Binding-site contacts:
Ligand atom CG contacts residue SER27 of chain 1.N at 3.6 Å.
Ligand atom OE1 contacts residue GLY47 of chain 1.N at 3.3 Å.
Ligand atom N contacts residue GLN22 of chain 1.N at 3.7 Å.
Ligand atom NE2 contacts residue THR48 of chain 1.N at 3.0 Å (h-bond).
Ligand atom CB contacts residue SER20 of chain 1.N at 3.5 Å.
Ligand atom O contacts residue SER20 of chain 1.N at 3.3 Å.
Ligand atom OD1 contacts residue GLN22 of chain 1.N at 3.3 Å (h-bond).
Ligand atom NE2 contacts residue HXD1 of chain 1.WA at 3.5 Å (h-bond).
Ligand atom CG contacts residue ASP124 of chain 1.L at 3.7 Å.
Ligand atom C contacts residue HXD1 of chain 1.WA at 3.1 Å.
Ligand atom CA contacts residue THR1 of chain 1.N at 2.4 Å.
Ligand atom CD2 contacts residue VAL31 of chain 1.N at 3.6 Å (hydrophobic).
Ligand atom N contacts residue GLY47 of chain 1.N at 2.7 Å (h-bond).
Ligand atom OE1 contacts residue THR48 of chain 1.N at 3.4 Å (h-bond).
Ligand atom CA contacts residue GLY47 of chain 1.N at 3.6 Å.
Ligand atom OXT contacts residue THR1 of chain 1.N at 2.3 Å (h-bond).
Ligand atom O contacts residue THR48 of chain 1.N at 3.5 Å.
Ligand atom CB contacts residue THR1 of chain 1.N at 2.9 Å.
Ligand atom ND2 contacts residue SER27 of chain 1.N at 3.7 Å.
Ligand atom C contacts residue GLY47 of chain 1.N at 3.6 Å.
Ligand atom CA contacts residue GLY47 of chain 1.N at 3.4 Å.
Ligand atom N contacts residue THR1 of chain 1.N at 3.7 Å.
Ligand atom O contacts residue ALA49 of chain 1.N at 2.7 Å (h-bond).
Ligand atom CB contacts residue THR21 of chain 1.N at 3.7 Å.
Ligand atom CA contacts residue THR21 of chain 1.N at 3.5 Å.
Ligand atom CA contacts residue HXD1 of chain 1.WA at 2.5 Å.
Ligand atom CA contacts residue THR21 of chain 1.N at 3.8 Å.
Ligand atom O contacts residue HXD1 of chain 1.WA at 3.4 Å.
Ligand atom N contacts residue HXD1 of chain 1.WA at 3.7 Å.
Ligand atom OD1 contacts residue SER27 of chain 1.N at 3.8 Å.
Ligand atom CG contacts residue ALA49 of chain 1.N at 3.7 Å (hydrophobic).
Ligand atom CB contacts residue ASP124 of chain 1.L at 3.7 Å.
Ligand atom C contacts residue THR21 of chain 1.N at 3.7 Å.
Ligand atom C contacts residue THR1 of chain 1.N at 1.4 Å.
Ligand atom CB contacts residue GLY47 of chain 1.N at 3.6 Å.
Ligand atom O contacts residue THR21 of chain 1.N at 2.8 Å (h-bond).
Ligand atom N contacts residue ASP124 of chain 1.L at 3.0 Å (salt-bridge).
Ligand atom N contacts residue THR21 of chain 1.N at 2.9 Å (h-bond).
Ligand atom N contacts residue HXD1 of chain 1.WA at 1.4 Å.
Ligand atom ND2 contacts residue SER20 of chain 1.N at 3.6 Å.

Sequence of chain 1.N:
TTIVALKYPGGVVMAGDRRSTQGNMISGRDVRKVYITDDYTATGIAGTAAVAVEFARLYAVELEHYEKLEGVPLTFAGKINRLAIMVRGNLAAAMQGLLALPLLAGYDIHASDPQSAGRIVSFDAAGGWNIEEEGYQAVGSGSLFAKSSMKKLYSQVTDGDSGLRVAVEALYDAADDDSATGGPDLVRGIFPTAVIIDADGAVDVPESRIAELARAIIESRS

The small molecule below binds the protein below.
Small molecule (SMILES): CC(C)C[C@@H](CO)NC(=O)[C@H](CCC(N)=O)NC(=O)[C@@H](N)CC(N)=O

Sequence of chain 1.L:
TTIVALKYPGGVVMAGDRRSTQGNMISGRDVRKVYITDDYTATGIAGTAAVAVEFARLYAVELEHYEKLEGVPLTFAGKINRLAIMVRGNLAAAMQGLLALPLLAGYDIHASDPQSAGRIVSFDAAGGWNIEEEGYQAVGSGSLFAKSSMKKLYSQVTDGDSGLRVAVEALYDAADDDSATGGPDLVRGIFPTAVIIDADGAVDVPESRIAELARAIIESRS